Sequence of chain 1.A:
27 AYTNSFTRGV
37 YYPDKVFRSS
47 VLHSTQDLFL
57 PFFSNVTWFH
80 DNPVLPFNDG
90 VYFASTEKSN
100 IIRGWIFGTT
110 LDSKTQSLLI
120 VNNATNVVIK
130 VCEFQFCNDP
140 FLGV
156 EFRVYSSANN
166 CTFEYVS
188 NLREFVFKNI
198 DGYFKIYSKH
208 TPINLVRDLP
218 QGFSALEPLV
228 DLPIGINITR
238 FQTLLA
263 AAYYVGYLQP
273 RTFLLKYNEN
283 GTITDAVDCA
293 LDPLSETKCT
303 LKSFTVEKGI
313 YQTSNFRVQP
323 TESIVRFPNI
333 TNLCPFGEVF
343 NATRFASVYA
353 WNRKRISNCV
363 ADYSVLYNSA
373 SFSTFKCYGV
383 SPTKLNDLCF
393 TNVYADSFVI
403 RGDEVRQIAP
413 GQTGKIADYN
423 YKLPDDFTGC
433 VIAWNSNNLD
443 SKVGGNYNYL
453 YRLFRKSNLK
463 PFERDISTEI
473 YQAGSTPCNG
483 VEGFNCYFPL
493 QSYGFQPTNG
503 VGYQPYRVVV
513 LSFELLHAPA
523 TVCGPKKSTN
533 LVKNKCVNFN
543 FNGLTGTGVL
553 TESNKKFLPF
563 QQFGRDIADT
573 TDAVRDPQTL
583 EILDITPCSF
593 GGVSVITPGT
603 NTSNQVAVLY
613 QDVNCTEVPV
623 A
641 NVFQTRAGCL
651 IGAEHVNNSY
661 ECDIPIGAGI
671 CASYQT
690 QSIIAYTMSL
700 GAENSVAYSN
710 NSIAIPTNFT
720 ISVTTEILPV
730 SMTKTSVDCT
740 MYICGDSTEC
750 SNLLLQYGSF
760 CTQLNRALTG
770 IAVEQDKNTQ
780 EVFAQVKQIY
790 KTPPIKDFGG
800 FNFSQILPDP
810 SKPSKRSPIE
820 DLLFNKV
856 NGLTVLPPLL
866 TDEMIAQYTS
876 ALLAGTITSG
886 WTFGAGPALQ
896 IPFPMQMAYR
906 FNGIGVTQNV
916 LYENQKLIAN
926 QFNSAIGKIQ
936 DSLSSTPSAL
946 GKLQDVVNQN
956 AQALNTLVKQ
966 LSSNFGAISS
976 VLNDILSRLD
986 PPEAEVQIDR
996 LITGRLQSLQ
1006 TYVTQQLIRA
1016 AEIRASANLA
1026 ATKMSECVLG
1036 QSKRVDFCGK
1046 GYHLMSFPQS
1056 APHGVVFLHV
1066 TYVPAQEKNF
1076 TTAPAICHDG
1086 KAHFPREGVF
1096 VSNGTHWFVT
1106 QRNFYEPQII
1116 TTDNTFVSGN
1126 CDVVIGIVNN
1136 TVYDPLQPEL

Binding-site contacts:
Ligand atom C2 contacts residue ASN165 of chain 1.A at 2.4 Å.
Ligand atom C4 contacts residue ASN165 of chain 1.A at 4.1 Å.
Ligand atom O5 contacts residue ASN165 of chain 1.A at 2.3 Å (h-bond).
Ligand atom C3 contacts residue ASN165 of chain 1.A at 3.8 Å.
Ligand atom O7 contacts residue ASN165 of chain 1.A at 3.2 Å (h-bond).
Ligand atom C7 contacts residue ASN165 of chain 1.A at 3.3 Å.
Ligand atom C1 contacts residue ASN165 of chain 1.A at 1.4 Å.
Ligand atom N2 contacts residue ASN165 of chain 1.A at 3.0 Å (h-bond).
Ligand atom C5 contacts residue ASN165 of chain 1.A at 3.6 Å.

A protein and the small-molecule ligand that binds it are described below.
Small molecule (SMILES): CC(=O)N[C@@H]1[C@@H](O)[C@H](O)[C@@H](CO)O[C@H]1O